A small-molecule ligand and the protein it binds are described below.
Small molecule (SMILES): CC(C)N(C)S(=O)(=O)c1cc(-c2n[nH]c(=O)n2-c2ccccc2F)c(O)cc1O

Sequence of chain 1.A:
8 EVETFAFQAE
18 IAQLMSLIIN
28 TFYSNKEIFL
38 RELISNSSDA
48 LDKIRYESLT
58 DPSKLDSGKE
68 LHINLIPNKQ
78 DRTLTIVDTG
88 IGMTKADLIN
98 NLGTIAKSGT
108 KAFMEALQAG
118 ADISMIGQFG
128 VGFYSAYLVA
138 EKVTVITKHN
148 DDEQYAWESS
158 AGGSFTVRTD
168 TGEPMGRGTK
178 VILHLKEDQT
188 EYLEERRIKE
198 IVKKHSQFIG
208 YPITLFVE

Binding-site contacts:
Ligand atom N10 contacts residue MET90 of chain 1.A at 3.6 Å.
Ligand atom C25 contacts residue VAL142 of chain 1.A at 3.5 Å (hydrophobic).
Ligand atom O23 contacts residue ASN43 of chain 1.A at 2.8 Å (h-bond).
Ligand atom C18 contacts residue ASN43 of chain 1.A at 3.7 Å.
Ligand atom N11 contacts residue MET90 of chain 1.A at 3.5 Å.
Ligand atom C28 contacts residue LEU95 of chain 1.A at 3.8 Å (hydrophobic).
Ligand atom O20 contacts residue LYS50 of chain 1.A at 3.4 Å (salt-bridge).
Ligand atom O8 contacts residue ASP85 of chain 1.A at 2.6 Å (salt-bridge).
Ligand atom N10 contacts residue THR176 of chain 1.A at 3.5 Å (h-bond).
Ligand atom C5 contacts residue MET90 of chain 1.A at 3.7 Å (hydrophobic).
Ligand atom O22 contacts residue ASN43 of chain 1.A at 3.7 Å.
Ligand atom N11 contacts residue ALA47 of chain 1.A at 3.7 Å.
Ligand atom N10 contacts residue GLY89 of chain 1.A at 3.5 Å (h-bond).
Ligand atom C3 contacts residue ASN43 of chain 1.A at 3.8 Å.
Ligand atom C27 contacts residue PHE130 of chain 1.A at 3.6 Å (hydrophobic).
Ligand atom C9 contacts residue ALA47 of chain 1.A at 3.6 Å (hydrophobic).
Ligand atom F contacts residue MET90 of chain 1.A at 3.5 Å.
Ligand atom C12 contacts residue GLY89 of chain 1.A at 3.8 Å.
Ligand atom C16 contacts residue LEU99 of chain 1.A at 3.8 Å (hydrophobic).
Ligand atom N10 contacts residue ALA47 of chain 1.A at 3.5 Å.
Ligand atom C3 contacts residue THR176 of chain 1.A at 3.7 Å.
Ligand atom O7 contacts residue VAL178 of chain 1.A at 3.5 Å.
Ligand atom O20 contacts residue ILE88 of chain 1.A at 3.9 Å.
Ligand atom C25 contacts residue VAL178 of chain 1.A at 3.7 Å (hydrophobic).
Ligand atom N11 contacts residue ILE88 of chain 1.A at 3.5 Å.
Ligand atom O8 contacts residue THR176 of chain 1.A at 3.5 Å.
Ligand atom S21 contacts residue ASN43 of chain 1.A at 3.6 Å.
Ligand atom C2 contacts residue THR176 of chain 1.A at 3.7 Å.
Ligand atom C28 contacts residue MET90 of chain 1.A at 3.8 Å (hydrophobic).
Ligand atom C25 contacts residue PHE130 of chain 1.A at 3.6 Å (hydrophobic).
Ligand atom C3 contacts residue ASP85 of chain 1.A at 3.5 Å.
Ligand atom O7 contacts residue ASN43 of chain 1.A at 3.9 Å.
Ligand atom O23 contacts residue PHE130 of chain 1.A at 3.4 Å.
Ligand atom C19 contacts residue ASN43 of chain 1.A at 3.2 Å.
Ligand atom N11 contacts residue GLY89 of chain 1.A at 2.8 Å (h-bond).
Ligand atom N24 contacts residue PHE130 of chain 1.A at 3.7 Å.
Ligand atom F contacts residue LEU99 of chain 1.A at 3.3 Å.
Ligand atom O8 contacts residue ALA47 of chain 1.A at 3.1 Å.
Ligand atom C2 contacts residue ASP85 of chain 1.A at 3.5 Å.
Ligand atom C1 contacts residue ASN43 of chain 1.A at 3.7 Å.